Sequence of chain 26.A:
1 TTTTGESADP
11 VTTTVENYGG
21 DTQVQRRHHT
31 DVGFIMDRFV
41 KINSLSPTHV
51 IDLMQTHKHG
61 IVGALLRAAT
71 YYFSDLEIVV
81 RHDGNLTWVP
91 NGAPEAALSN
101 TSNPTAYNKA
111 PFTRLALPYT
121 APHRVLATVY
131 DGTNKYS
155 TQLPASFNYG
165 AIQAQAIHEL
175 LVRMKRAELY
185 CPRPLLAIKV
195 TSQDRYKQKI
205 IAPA

A small-molecule ligand and the protein it binds are described below.
Small molecule (SMILES): O=C(O)[C@@H]1O[C@@H](O[C@H]2[C@H](O)[C@@H](NS(=O)(=O)O)[C@@H](O)O[C@@H]2COS(=O)(=O)O)[C@H](OS(=O)(=O)O)[C@@H](O)[C@@H]1O[C@H]1O[C@H](COS(=O)(=O)O)[C@@H](O)[C@H](O)[C@H]1NS(=O)(=O)O

Sequence of chain 30.C:
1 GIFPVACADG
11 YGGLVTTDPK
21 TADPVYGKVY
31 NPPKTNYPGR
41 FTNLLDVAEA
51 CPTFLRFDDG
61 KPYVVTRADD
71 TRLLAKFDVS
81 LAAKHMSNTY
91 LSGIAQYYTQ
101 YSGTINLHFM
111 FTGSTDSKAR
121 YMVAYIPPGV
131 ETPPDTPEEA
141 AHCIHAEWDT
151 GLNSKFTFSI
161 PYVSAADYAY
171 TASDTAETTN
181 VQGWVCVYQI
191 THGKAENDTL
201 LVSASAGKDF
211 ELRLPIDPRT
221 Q

Sequence of chain 26.B:
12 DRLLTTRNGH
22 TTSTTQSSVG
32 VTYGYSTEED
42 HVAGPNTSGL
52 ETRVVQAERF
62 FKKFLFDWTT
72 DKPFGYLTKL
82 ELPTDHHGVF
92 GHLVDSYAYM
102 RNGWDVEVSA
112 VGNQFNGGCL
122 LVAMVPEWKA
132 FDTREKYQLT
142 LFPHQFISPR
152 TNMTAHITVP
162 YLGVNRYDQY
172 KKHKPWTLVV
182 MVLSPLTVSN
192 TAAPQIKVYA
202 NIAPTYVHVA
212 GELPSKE

Binding-site contacts:
Ligand atom S1 contacts residue ASP59 of chain 30.C at 3.7 Å.
Ligand atom O3S contacts residue LYS193 of chain 26.A at 3.1 Å (salt-bridge).
Ligand atom O6B contacts residue LYS193 of chain 26.A at 4.1 Å.
Ligand atom O2S contacts residue ARG56 of chain 30.C at 4.1 Å.
Ligand atom O6S contacts residue LYS193 of chain 26.A at 3.4 Å.
Ligand atom O2S contacts residue ASP59 of chain 30.C at 3.2 Å.
Ligand atom O4 contacts residue THR195 of chain 26.A at 3.7 Å.
Ligand atom C5 contacts residue THR134 of chain 26.B at 3.9 Å.
Ligand atom O6S contacts residue ARG56 of chain 30.C at 3.7 Å.
Ligand atom S2 contacts residue ARG135 of chain 26.B at 4.0 Å.
Ligand atom O6S contacts residue ASN88 of chain 30.C at 3.9 Å.
Ligand atom O2S contacts residue ASP58 of chain 30.C at 2.3 Å (salt-bridge).
Ligand atom O3 contacts residue LYS193 of chain 26.A at 2.8 Å (salt-bridge).
Ligand atom O5S contacts residue ASN88 of chain 30.C at 3.0 Å (h-bond).
Ligand atom C5 contacts residue ARG135 of chain 26.B at 4.1 Å.
Ligand atom O5S contacts residue ARG135 of chain 26.B at 3.6 Å.
Ligand atom C6 contacts residue THR134 of chain 26.B at 3.5 Å.
Ligand atom O4S contacts residue ARG56 of chain 30.C at 2.5 Å (salt-bridge).
Ligand atom C3 contacts residue ARG56 of chain 30.C at 3.9 Å.
Ligand atom C1 contacts residue ASP133 of chain 26.B at 4.0 Å.
Ligand atom O6 contacts residue LYS193 of chain 26.A at 3.5 Å.
Ligand atom S2 contacts residue ARG56 of chain 30.C at 3.4 Å (salt-bridge).
Ligand atom O1S contacts residue ASP59 of chain 30.C at 3.0 Å.
Ligand atom O3S contacts residue THR134 of chain 26.B at 3.3 Å (h-bond).
Ligand atom O3 contacts residue ARG56 of chain 30.C at 3.9 Å.
Ligand atom N2 contacts residue ARG56 of chain 30.C at 3.9 Å.
Ligand atom S2 contacts residue ASN88 of chain 30.C at 4.0 Å.
Ligand atom O1S contacts residue ASP58 of chain 30.C at 4.1 Å.
Ligand atom O3 contacts residue ASP59 of chain 30.C at 4.0 Å.
Ligand atom O1 contacts residue ASP133 of chain 26.B at 4.1 Å.
Ligand atom S1 contacts residue ASP58 of chain 30.C at 3.7 Å.
Ligand atom O6S contacts residue ARG135 of chain 26.B at 3.7 Å.
Ligand atom O6 contacts residue ARG135 of chain 26.B at 3.6 Å.
Ligand atom C4 contacts residue LYS193 of chain 26.A at 3.4 Å.
Ligand atom O5 contacts residue LYS193 of chain 26.A at 3.6 Å.
Ligand atom O5S contacts residue ARG56 of chain 30.C at 3.6 Å (salt-bridge).
Ligand atom C2 contacts residue LYS193 of chain 26.A at 3.6 Å.
Ligand atom O5 contacts residue ARG135 of chain 26.B at 3.2 Å.
Ligand atom C3 contacts residue LYS193 of chain 26.A at 3.6 Å.
Ligand atom C6 contacts residue ARG135 of chain 26.B at 3.8 Å.